Sequence of chain 1.C:
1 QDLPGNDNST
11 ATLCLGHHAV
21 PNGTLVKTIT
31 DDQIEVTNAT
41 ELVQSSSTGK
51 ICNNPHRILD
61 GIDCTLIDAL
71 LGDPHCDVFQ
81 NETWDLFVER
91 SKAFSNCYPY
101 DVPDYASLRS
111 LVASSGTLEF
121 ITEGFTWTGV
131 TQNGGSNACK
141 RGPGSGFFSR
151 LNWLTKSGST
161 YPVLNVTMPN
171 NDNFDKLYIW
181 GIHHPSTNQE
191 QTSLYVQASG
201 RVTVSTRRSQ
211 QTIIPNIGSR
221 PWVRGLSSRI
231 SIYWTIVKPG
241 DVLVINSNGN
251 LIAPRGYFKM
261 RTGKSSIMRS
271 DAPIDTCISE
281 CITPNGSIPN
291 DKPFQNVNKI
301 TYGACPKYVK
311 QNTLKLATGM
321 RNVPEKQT

Sequence of chain 1.D:
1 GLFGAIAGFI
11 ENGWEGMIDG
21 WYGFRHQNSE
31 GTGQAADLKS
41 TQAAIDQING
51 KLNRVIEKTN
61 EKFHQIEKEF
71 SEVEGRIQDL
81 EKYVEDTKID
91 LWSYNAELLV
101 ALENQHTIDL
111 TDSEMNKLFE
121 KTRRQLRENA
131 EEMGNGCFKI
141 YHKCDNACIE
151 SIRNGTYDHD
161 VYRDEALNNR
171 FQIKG

Binding-site contacts:
Ligand atom C1 contacts residue TYR105 of chain 1.C at 4.0 Å (hydrophobic).
Ligand atom O8 contacts residue ARG109 of chain 1.C at 3.5 Å.
Ligand atom N5 contacts residue ARG269 of chain 1.C at 3.6 Å (salt-bridge).
Ligand atom O4 contacts residue SER71 of chain 1.D at 2.7 Å (h-bond).
Ligand atom N5 contacts residue SER71 of chain 1.D at 3.5 Å (h-bond).
Ligand atom C4 contacts residue SER71 of chain 1.D at 3.5 Å.
Ligand atom C10 contacts residue SER71 of chain 1.D at 3.6 Å.
Ligand atom O8 contacts residue TYR105 of chain 1.C at 3.7 Å.
Ligand atom C3 contacts residue GLU72 of chain 1.D at 3.8 Å.
Ligand atom O10 contacts residue SER71 of chain 1.D at 3.3 Å (h-bond).
Ligand atom C10 contacts residue GLU69 of chain 1.D at 4.2 Å.
Ligand atom C9 contacts residue ARG269 of chain 1.C at 3.6 Å.
Ligand atom O4 contacts residue PHE70 of chain 1.D at 3.5 Å.
Ligand atom C11 contacts residue ARG269 of chain 1.C at 3.3 Å.
Ligand atom C6 contacts residue ARG269 of chain 1.C at 3.5 Å.
Ligand atom O9 contacts residue ARG269 of chain 1.C at 4.2 Å.
Ligand atom O1A contacts residue ALA106 of chain 1.C at 3.7 Å.
Ligand atom O1B contacts residue ALA106 of chain 1.C at 4.2 Å.
Ligand atom O9 contacts residue ARG109 of chain 1.C at 3.3 Å.
Ligand atom C9 contacts residue ARG109 of chain 1.C at 4.1 Å.
Ligand atom O8 contacts residue ARG269 of chain 1.C at 2.6 Å (salt-bridge).
Ligand atom N5 contacts residue PHE70 of chain 1.D at 3.9 Å.
Ligand atom O9 contacts residue TYR105 of chain 1.C at 3.5 Å (h-bond).
Ligand atom N5 contacts residue GLU69 of chain 1.D at 4.1 Å.
Ligand atom C7 contacts residue ARG269 of chain 1.C at 3.4 Å.
Ligand atom C3 contacts residue SER71 of chain 1.D at 4.0 Å.
Ligand atom C12 contacts residue TYR105 of chain 1.C at 3.7 Å (hydrophobic).
Ligand atom C9 contacts residue GLU89 of chain 1.C at 3.4 Å.
Ligand atom C11 contacts residue PHE70 of chain 1.D at 3.8 Å (hydrophobic).
Ligand atom C5 contacts residue ARG269 of chain 1.C at 4.1 Å.
Ligand atom C8 contacts residue TYR105 of chain 1.C at 3.9 Å (hydrophobic).
Ligand atom O4 contacts residue GLU72 of chain 1.D at 3.2 Å (salt-bridge).
Ligand atom C10 contacts residue ARG269 of chain 1.C at 3.8 Å.
Ligand atom O9 contacts residue GLU89 of chain 1.C at 2.9 Å (salt-bridge).
Ligand atom C11 contacts residue SER71 of chain 1.D at 4.1 Å.
Ligand atom O1B contacts residue TYR105 of chain 1.C at 3.5 Å.
Ligand atom C8 contacts residue ARG269 of chain 1.C at 3.5 Å.
Ligand atom C5 contacts residue SER71 of chain 1.D at 3.1 Å.
Ligand atom C10 contacts residue PHE70 of chain 1.D at 4.0 Å (hydrophobic).
Ligand atom C11 contacts residue GLU69 of chain 1.D at 3.3 Å.

This protein binds this small molecule.
Small molecule (SMILES): CO[C@]1(C(=O)O)C[C@H](O)[C@@H](NC(C)=O)[C@H]([C@H](O)[C@H](O)CO)O1